This small molecule binds to this protein.
Small molecule (SMILES): CC(C)CCC[C@@H](C)[C@H]1CC[C@H]2[C@@H]3CC=C4C[C@@H](O)CC[C@]4(C)[C@H]3CC[C@]12C

Sequence of chain 1.A:
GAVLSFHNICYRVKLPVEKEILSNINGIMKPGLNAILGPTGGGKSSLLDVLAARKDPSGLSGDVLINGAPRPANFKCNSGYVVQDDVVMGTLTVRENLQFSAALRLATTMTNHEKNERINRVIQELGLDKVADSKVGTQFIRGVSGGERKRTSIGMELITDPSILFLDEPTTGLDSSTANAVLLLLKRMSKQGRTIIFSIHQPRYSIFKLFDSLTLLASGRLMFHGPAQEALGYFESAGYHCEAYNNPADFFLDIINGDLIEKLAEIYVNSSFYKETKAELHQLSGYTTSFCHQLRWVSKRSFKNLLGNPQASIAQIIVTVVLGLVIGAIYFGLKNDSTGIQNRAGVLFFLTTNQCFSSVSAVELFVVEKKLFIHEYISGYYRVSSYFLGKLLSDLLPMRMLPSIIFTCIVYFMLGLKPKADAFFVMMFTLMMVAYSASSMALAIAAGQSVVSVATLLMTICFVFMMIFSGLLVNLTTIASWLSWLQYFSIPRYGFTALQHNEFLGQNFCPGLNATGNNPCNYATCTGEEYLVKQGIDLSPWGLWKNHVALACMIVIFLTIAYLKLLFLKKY

Binding-site contacts:
Ligand atom C16 contacts residue CYS635 of chain 1.A at 4.2 Å (hydrophobic).
Ligand atom C6 contacts residue VAL631 of chain 1.A at 4.5 Å (hydrophobic).
Ligand atom C26 contacts residue ILE643 of chain 1.A at 4.0 Å (hydrophobic).
Ligand atom C25 contacts residue ILE639 of chain 1.A at 4.4 Å (hydrophobic).
Ligand atom C12 contacts residue TYR570 of chain 1.A at 4.2 Å (hydrophobic).
Ligand atom C12 contacts residue TYR576 of chain 1.A at 4.2 Å (hydrophobic).
Ligand atom C15 contacts residue ALA632 of chain 1.A at 4.5 Å (hydrophobic).
Ligand atom C23 contacts residue ILE639 of chain 1.A at 4.5 Å (hydrophobic).
Ligand atom C18 contacts residue MET636 of chain 1.A at 4.5 Å (hydrophobic).
Ligand atom C4 contacts residue LYS628 of chain 1.A at 4.5 Å.
Ligand atom C15 contacts residue CYS635 of chain 1.A at 3.6 Å (hydrophobic).
Ligand atom C21 contacts residue TYR570 of chain 1.A at 4.3 Å (hydrophobic).
Ligand atom C11 contacts residue TYR570 of chain 1.A at 4.0 Å (hydrophobic).
Ligand atom C26 contacts residue ILE639 of chain 1.A at 3.9 Å (hydrophobic).
Ligand atom C13 contacts residue TYR576 of chain 1.A at 4.4 Å (hydrophobic).
Ligand atom C19 contacts residue ALA632 of chain 1.A at 4.4 Å (hydrophobic).
Ligand atom C8 contacts residue ALA632 of chain 1.A at 4.2 Å (hydrophobic).
Ligand atom C11 contacts residue TYR576 of chain 1.A at 3.7 Å (hydrophobic).
Ligand atom C19 contacts residue TYR576 of chain 1.A at 4.0 Å (hydrophobic).
Ligand atom C18 contacts residue TYR576 of chain 1.A at 3.4 Å (hydrophobic).
Ligand atom C21 contacts residue PHE571 of chain 1.A at 3.5 Å (hydrophobic).
Ligand atom C22 contacts residue ILE639 of chain 1.A at 3.8 Å (hydrophobic).
Ligand atom C18 contacts residue ALA632 of chain 1.A at 3.9 Å (hydrophobic).
Ligand atom C24 contacts residue ILE639 of chain 1.A at 3.9 Å (hydrophobic).
Ligand atom C4 contacts residue TRP624 of chain 1.A at 4.2 Å (hydrophobic).
Ligand atom C25 contacts residue PHE640 of chain 1.A at 4.1 Å (hydrophobic).
Ligand atom C26 contacts residue PHE640 of chain 1.A at 4.0 Å (hydrophobic).
Ligand atom C16 contacts residue ILE639 of chain 1.A at 4.1 Å (hydrophobic).
Ligand atom C18 contacts residue TYR570 of chain 1.A at 3.7 Å (hydrophobic).
Ligand atom O1 contacts residue TRP624 of chain 1.A at 4.0 Å.